Sequence of chain 1.C:
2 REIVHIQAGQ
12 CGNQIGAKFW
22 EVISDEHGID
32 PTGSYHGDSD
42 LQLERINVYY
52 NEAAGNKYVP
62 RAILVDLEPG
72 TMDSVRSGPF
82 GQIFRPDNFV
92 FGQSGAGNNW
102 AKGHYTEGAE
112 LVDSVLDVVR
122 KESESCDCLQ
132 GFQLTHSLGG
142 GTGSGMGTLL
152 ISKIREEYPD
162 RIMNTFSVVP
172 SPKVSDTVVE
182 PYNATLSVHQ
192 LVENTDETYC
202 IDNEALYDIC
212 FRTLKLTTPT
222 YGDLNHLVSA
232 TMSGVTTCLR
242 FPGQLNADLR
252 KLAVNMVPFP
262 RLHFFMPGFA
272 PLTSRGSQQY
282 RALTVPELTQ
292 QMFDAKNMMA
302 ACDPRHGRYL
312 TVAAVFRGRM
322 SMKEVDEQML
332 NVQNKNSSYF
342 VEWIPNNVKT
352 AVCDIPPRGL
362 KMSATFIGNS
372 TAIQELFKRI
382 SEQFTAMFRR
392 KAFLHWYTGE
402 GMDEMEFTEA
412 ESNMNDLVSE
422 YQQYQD

The protein below binds the small molecule below.
Small molecule (SMILES): CC(=O)O[C@H]1C(=O)[C@@]2(C)[C@H]([C@H](OC(=O)c3ccccc3)[C@]3(O)C[C@H](OC(=O)[C@H](O)[C@@H](NC(=O)c4ccccc4)c4ccccc4)C(C)=C1C3(C)C)[C@]1(OC(C)=O)CO[C@@H]1C[C@@H]2O

Binding-site contacts:
Ligand atom C17 contacts residue LEU361 of chain 1.C at 3.8 Å (hydrophobic).
Ligand atom C30 contacts residue HIS227 of chain 1.C at 3.9 Å.
Ligand atom C38 contacts residue ALA231 of chain 1.C at 4.1 Å (hydrophobic).
Ligand atom C42 contacts residue VAL23 of chain 1.C at 3.6 Å (hydrophobic).
Ligand atom C13 contacts residue PHE270 of chain 1.C at 3.7 Å (hydrophobic).
Ligand atom O07 contacts residue LEU361 of chain 1.C at 3.5 Å.
Ligand atom C41 contacts residue SER234 of chain 1.C at 3.6 Å.
Ligand atom C39 contacts residue PHE270 of chain 1.C at 3.7 Å (hydrophobic).
Ligand atom O06 contacts residue THR274 of chain 1.C at 3.4 Å (h-bond).
Ligand atom C40 contacts residue SER234 of chain 1.C at 3.2 Å.
Ligand atom C32 contacts residue HIS227 of chain 1.C at 3.9 Å.
Ligand atom O14 contacts residue HIS227 of chain 1.C at 3.0 Å (h-bond).
Ligand atom O12 contacts residue ARG359 of chain 1.C at 3.9 Å.
Ligand atom C16 contacts residue THR274 of chain 1.C at 3.7 Å.
Ligand atom C28 contacts residue ARG359 of chain 1.C at 3.6 Å.
Ligand atom C12 contacts residue PHE270 of chain 1.C at 4.0 Å (hydrophobic).
Ligand atom C41 contacts residue VAL23 of chain 1.C at 3.7 Å (hydrophobic).
Ligand atom C39 contacts residue ALA231 of chain 1.C at 3.6 Å (hydrophobic).
Ligand atom C40 contacts residue ALA231 of chain 1.C at 3.9 Å (hydrophobic).
Ligand atom O06 contacts residue LEU273 of chain 1.C at 4.2 Å.
Ligand atom C37 contacts residue PRO358 of chain 1.C at 4.1 Å (hydrophobic).
Ligand atom O06 contacts residue PRO272 of chain 1.C at 3.1 Å (h-bond).
Ligand atom C06 contacts residue HIS227 of chain 1.C at 4.0 Å.
Ligand atom C39 contacts residue PRO358 of chain 1.C at 3.8 Å (hydrophobic).
Ligand atom O05 contacts residue PHE270 of chain 1.C at 4.1 Å.
Ligand atom C40 contacts residue PRO358 of chain 1.C at 4.1 Å (hydrophobic).
Ligand atom C08 contacts residue LEU217 of chain 1.C at 4.0 Å (hydrophobic).
Ligand atom C14 contacts residue THR274 of chain 1.C at 3.7 Å.
Ligand atom O13 contacts residue PRO358 of chain 1.C at 3.4 Å.
Ligand atom C15 contacts residue PRO272 of chain 1.C at 3.2 Å (hydrophobic).
Ligand atom O13 contacts residue ARG359 of chain 1.C at 3.0 Å (salt-bridge).
Ligand atom C42 contacts residue PRO358 of chain 1.C at 4.1 Å (hydrophobic).
Ligand atom C41 contacts residue GLU27 of chain 1.C at 4.0 Å.
Ligand atom C32 contacts residue VAL23 of chain 1.C at 3.7 Å (hydrophobic).
Ligand atom C38 contacts residue PRO358 of chain 1.C at 3.8 Å (hydrophobic).
Ligand atom C38 contacts residue PHE270 of chain 1.C at 4.1 Å (hydrophobic).
Ligand atom C07 contacts residue ASP224 of chain 1.C at 4.0 Å.
Ligand atom C16 contacts residue PRO272 of chain 1.C at 3.2 Å (hydrophobic).
Ligand atom C27 contacts residue ARG359 of chain 1.C at 3.7 Å.
Ligand atom C05 contacts residue HIS227 of chain 1.C at 4.2 Å.